A small-molecule ligand and the protein it binds are described below.
Small molecule (SMILES): CC(=O)N[C@@H]1[C@@H](O)[C@H](O)[C@@H](CO)O[C@H]1O

Binding-site contacts:
Ligand atom C1 contacts residue ASN343 of chain 1.A at 1.4 Å.
Ligand atom O7 contacts residue SER371 of chain 1.A at 4.1 Å.
Ligand atom N2 contacts residue ASN343 of chain 1.A at 2.8 Å (h-bond).
Ligand atom C7 contacts residue ASN343 of chain 1.A at 3.4 Å.
Ligand atom O7 contacts residue ASN343 of chain 1.A at 3.6 Å.
Ligand atom O5 contacts residue ASN343 of chain 1.A at 2.4 Å (h-bond).
Ligand atom C4 contacts residue ASN343 of chain 1.A at 4.2 Å.
Ligand atom C8 contacts residue SER371 of chain 1.A at 4.4 Å.
Ligand atom C8 contacts residue ASN343 of chain 1.A at 4.5 Å.
Ligand atom C5 contacts residue ASN343 of chain 1.A at 3.7 Å.
Ligand atom C2 contacts residue ASN343 of chain 1.A at 2.4 Å.
Ligand atom C3 contacts residue ASN343 of chain 1.A at 3.8 Å.

Sequence of chain 1.A:
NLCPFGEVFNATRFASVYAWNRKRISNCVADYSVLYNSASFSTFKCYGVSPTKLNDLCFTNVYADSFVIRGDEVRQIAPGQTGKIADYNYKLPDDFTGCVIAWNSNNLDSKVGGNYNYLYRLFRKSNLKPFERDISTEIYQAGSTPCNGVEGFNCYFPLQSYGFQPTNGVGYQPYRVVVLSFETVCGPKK